Binding-site contacts:
Ligand atom C09 contacts residue PHE168 of chain 1.A at 3.7 Å (hydrophobic).
Ligand atom N01 contacts residue PHE168 of chain 1.A at 3.5 Å.
Ligand atom C25 contacts residue ASN85 of chain 1.A at 3.7 Å.
Ligand atom C12 contacts residue GLN385 of chain 1.A at 3.9 Å.
Ligand atom N27 contacts residue VAL78 of chain 1.A at 3.8 Å.
Ligand atom C25 contacts residue HEM1 of chain 1.B at 3.6 Å.
Ligand atom C07 contacts residue VAL78 of chain 1.A at 3.7 Å (hydrophobic).
Ligand atom C26 contacts residue ASN85 of chain 1.A at 3.4 Å.
Ligand atom C08 contacts residue ALA167 of chain 1.A at 3.8 Å (hydrophobic).
Ligand atom C13 contacts residue LEU76 of chain 1.A at 3.6 Å (hydrophobic).
Ligand atom C23 contacts residue HEM1 of chain 1.B at 3.9 Å.
Ligand atom N14 contacts residue GLN385 of chain 1.A at 3.8 Å.
Ligand atom C22 contacts residue VAL82 of chain 1.A at 3.9 Å (hydrophobic).
Ligand atom C25 contacts residue SO41 of chain 1.C at 3.8 Å.
Ligand atom C02 contacts residue PHE168 of chain 1.A at 3.7 Å (hydrophobic).
Ligand atom C06 contacts residue TRP182 of chain 1.A at 3.7 Å (hydrophobic).
Ligand atom C25 contacts residue THR229 of chain 1.A at 3.8 Å.
Ligand atom C08 contacts residue VAL78 of chain 1.A at 3.8 Å (hydrophobic).
Ligand atom C12 contacts residue VAL78 of chain 1.A at 3.9 Å (hydrophobic).
Ligand atom C23 contacts residue ASN85 of chain 1.A at 3.8 Å.
Ligand atom C21 contacts residue SO41 of chain 1.C at 3.9 Å.
Ligand atom N19 contacts residue VAL82 of chain 1.A at 3.5 Å (h-bond).
Ligand atom C26 contacts residue HEM1 of chain 1.B at 3.3 Å.
Ligand atom C10 contacts residue GLN385 of chain 1.A at 3.4 Å.
Ligand atom C07 contacts residue ALA167 of chain 1.A at 3.6 Å (hydrophobic).
Ligand atom C08 contacts residue PHE168 of chain 1.A at 3.4 Å (hydrophobic).
Ligand atom C02 contacts residue VAL78 of chain 1.A at 3.9 Å (hydrophobic).
Ligand atom C13 contacts residue THR77 of chain 1.A at 3.0 Å.
Ligand atom C03 contacts residue PHE168 of chain 1.A at 3.6 Å (hydrophobic).
Ligand atom C05 contacts residue VAL228 of chain 1.A at 3.6 Å (hydrophobic).
Ligand atom C04 contacts residue VAL228 of chain 1.A at 3.2 Å (hydrophobic).
Ligand atom C04 contacts residue GLY232 of chain 1.A at 3.7 Å.
Ligand atom C24 contacts residue THR229 of chain 1.A at 3.8 Å.
Ligand atom C06 contacts residue ALA167 of chain 1.A at 3.4 Å (hydrophobic).
Ligand atom C12 contacts residue THR77 of chain 1.A at 2.9 Å.
Ligand atom N01 contacts residue VAL78 of chain 1.A at 3.6 Å.
Ligand atom C24 contacts residue SO41 of chain 1.C at 3.8 Å.
Ligand atom N11 contacts residue GLN385 of chain 1.A at 3.4 Å (h-bond).
Ligand atom C17 contacts residue VAL82 of chain 1.A at 3.9 Å (hydrophobic).
Ligand atom C15 contacts residue GLN385 of chain 1.A at 3.3 Å.

Sequence of chain 1.A:
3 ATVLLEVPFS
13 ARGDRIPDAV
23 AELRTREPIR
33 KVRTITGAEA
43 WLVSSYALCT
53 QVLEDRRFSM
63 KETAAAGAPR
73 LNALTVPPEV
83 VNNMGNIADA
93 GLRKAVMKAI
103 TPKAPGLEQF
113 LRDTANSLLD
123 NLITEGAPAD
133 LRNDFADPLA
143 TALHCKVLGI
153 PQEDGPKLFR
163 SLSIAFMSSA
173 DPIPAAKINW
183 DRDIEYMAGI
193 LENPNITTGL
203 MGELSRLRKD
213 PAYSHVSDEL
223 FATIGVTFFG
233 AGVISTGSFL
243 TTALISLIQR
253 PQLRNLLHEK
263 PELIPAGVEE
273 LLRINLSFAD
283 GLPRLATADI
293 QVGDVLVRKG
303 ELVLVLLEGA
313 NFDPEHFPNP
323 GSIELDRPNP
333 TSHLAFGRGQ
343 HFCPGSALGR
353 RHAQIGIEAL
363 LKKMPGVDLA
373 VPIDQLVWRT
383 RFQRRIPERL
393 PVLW

The small molecule below binds the protein below.
Small molecule (SMILES): Clc1[nH]c2ccccc2c1-c1nn(-c2ccccc2)cc1Cn1ccnc1